The protein below binds the small molecule below.
Small molecule (SMILES): Nc1ncnc2c1ncn2[C@@H]1O[C@H](CO[P](=O)(O)O[P](=O)(O)NP(=O)(O)O)[C@@H](O)[C@H]1O

Sequence of chain 1.D:
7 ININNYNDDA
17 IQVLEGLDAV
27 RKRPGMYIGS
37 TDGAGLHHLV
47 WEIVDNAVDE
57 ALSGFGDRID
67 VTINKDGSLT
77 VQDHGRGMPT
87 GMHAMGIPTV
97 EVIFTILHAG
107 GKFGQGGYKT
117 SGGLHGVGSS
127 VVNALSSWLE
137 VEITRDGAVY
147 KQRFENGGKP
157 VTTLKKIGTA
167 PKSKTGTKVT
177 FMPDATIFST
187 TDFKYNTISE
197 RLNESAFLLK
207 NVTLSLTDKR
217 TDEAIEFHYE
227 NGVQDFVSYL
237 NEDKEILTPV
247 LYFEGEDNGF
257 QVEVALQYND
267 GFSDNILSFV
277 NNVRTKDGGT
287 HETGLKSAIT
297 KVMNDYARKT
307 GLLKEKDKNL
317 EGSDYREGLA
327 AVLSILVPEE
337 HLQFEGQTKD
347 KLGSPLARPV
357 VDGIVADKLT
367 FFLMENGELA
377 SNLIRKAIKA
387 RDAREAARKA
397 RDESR

Sequence of chain 1.C:
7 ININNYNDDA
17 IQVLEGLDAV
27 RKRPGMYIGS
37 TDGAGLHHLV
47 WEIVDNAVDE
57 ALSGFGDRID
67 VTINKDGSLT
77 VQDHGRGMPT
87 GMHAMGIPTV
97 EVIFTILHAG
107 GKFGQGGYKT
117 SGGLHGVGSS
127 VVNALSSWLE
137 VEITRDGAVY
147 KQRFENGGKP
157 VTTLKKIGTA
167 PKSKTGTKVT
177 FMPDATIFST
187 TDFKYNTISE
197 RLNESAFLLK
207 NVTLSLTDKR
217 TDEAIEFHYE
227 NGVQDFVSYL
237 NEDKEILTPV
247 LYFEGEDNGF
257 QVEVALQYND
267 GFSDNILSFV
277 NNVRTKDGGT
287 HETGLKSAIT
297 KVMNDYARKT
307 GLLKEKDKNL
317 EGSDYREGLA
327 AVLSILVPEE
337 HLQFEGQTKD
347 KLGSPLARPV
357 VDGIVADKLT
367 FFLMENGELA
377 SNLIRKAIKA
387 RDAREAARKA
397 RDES

Binding-site contacts:
Ligand atom O2G contacts residue LYS345 of chain 1.C at 3.1 Å (salt-bridge).
Ligand atom O2' contacts residue TYR12 of chain 1.D at 2.5 Å (h-bond).
Ligand atom O1A contacts residue GLY124 of chain 1.C at 2.6 Å (h-bond).
Ligand atom N3B contacts residue LEU120 of chain 1.C at 2.7 Å (h-bond).
Ligand atom O3' contacts residue GLY106 of chain 1.C at 3.4 Å.
Ligand atom PB contacts residue MG1 of chain 1.L at 3.2 Å.
Ligand atom PG contacts residue MG1 of chain 1.L at 3.4 Å.
Ligand atom C1' contacts residue TYR12 of chain 1.D at 3.3 Å (hydrophobic).
Ligand atom O1B contacts residue ASN52 of chain 1.C at 2.8 Å (h-bond).
Ligand atom O1B contacts residue MG1 of chain 1.L at 2.1 Å.
Ligand atom N6 contacts residue ASP79 of chain 1.C at 3.4 Å (salt-bridge).
Ligand atom N3 contacts residue TYR114 of chain 1.C at 3.2 Å (h-bond).
Ligand atom O1A contacts residue SER125 of chain 1.C at 2.4 Å (h-bond).
Ligand atom O2A contacts residue ASN52 of chain 1.C at 2.6 Å (h-bond).
Ligand atom N3B contacts residue GLY122 of chain 1.C at 3.2 Å (h-bond).
Ligand atom N7 contacts residue ASN52 of chain 1.C at 3.4 Å.
Ligand atom O2A contacts residue SER125 of chain 1.C at 3.2 Å (h-bond).
Ligand atom O3G contacts residue GLU48 of chain 1.C at 3.4 Å (salt-bridge).
Ligand atom N3B contacts residue HIS121 of chain 1.C at 3.2 Å (h-bond).
Ligand atom O2' contacts residue TYR114 of chain 1.C at 3.4 Å.
Ligand atom O3G contacts residue MG1 of chain 1.L at 2.2 Å.
Ligand atom O3' contacts residue GLY107 of chain 1.C at 3.1 Å (h-bond).
Ligand atom N3B contacts residue GLY119 of chain 1.C at 3.3 Å.
Ligand atom O2B contacts residue LYS108 of chain 1.C at 3.1 Å.
Ligand atom O4' contacts residue ILE99 of chain 1.C at 3.2 Å.
Ligand atom O3A contacts residue GLY122 of chain 1.C at 3.4 Å.
Ligand atom C2' contacts residue TYR12 of chain 1.D at 3.1 Å (hydrophobic).
Ligand atom PA contacts residue MG1 of chain 1.L at 3.1 Å.
Ligand atom O2G contacts residue LEU120 of chain 1.C at 3.1 Å (h-bond).
Ligand atom O2A contacts residue MG1 of chain 1.L at 2.1 Å.
Ligand atom O2G contacts residue HIS121 of chain 1.C at 3.3 Å (h-bond).
Ligand atom C2 contacts residue GLU56 of chain 1.C at 2.9 Å.
Ligand atom O1A contacts residue VAL123 of chain 1.C at 3.2 Å.
Ligand atom O1G contacts residue VAL123 of chain 1.C at 2.7 Å (h-bond).
Ligand atom O1B contacts residue LYS108 of chain 1.C at 2.5 Å (salt-bridge).
Ligand atom C5' contacts residue ALA105 of chain 1.C at 3.2 Å (hydrophobic).
Ligand atom O1G contacts residue GLY122 of chain 1.C at 3.2 Å (h-bond).
Ligand atom O1G contacts residue GLY124 of chain 1.C at 2.9 Å (h-bond).
Ligand atom N3 contacts residue TYR12 of chain 1.D at 2.7 Å (h-bond).
Ligand atom PA contacts residue SER125 of chain 1.C at 3.4 Å.